Sequence of chain 1.B:
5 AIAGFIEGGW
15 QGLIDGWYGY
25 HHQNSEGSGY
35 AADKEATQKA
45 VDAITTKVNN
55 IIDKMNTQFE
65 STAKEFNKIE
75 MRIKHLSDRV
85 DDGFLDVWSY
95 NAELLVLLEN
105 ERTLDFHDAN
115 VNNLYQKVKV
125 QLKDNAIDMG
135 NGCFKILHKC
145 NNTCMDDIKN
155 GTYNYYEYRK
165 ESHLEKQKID

Sequence of chain 1.D:
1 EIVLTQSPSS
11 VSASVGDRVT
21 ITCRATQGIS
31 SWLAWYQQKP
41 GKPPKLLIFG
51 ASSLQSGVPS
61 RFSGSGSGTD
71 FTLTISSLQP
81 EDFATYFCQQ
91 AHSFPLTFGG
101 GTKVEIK

Sequence of chain 3.A:
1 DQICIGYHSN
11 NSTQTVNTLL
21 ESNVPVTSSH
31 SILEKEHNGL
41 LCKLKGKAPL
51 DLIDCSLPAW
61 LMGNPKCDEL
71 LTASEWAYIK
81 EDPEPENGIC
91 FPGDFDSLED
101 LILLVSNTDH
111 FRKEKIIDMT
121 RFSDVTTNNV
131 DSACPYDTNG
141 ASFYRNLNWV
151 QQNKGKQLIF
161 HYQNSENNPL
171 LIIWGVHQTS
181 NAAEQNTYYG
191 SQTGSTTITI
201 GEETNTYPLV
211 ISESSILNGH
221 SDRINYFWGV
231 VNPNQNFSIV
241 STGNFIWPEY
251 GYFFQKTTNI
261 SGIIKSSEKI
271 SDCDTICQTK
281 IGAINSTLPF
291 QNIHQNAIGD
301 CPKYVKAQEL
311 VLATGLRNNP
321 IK

Sequence of chain 1.A:
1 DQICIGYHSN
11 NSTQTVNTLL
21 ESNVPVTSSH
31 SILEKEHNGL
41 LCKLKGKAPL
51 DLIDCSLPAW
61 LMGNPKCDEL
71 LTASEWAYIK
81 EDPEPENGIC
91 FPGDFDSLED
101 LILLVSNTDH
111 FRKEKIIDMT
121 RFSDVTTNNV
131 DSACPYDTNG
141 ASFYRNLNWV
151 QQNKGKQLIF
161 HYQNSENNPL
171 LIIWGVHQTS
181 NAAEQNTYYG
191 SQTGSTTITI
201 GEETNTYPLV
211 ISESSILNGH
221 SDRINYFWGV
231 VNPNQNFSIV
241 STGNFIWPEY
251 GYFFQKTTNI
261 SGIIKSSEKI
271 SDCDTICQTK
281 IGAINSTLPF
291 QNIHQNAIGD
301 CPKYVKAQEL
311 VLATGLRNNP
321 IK

This small molecule binds to this protein.
Small molecule (SMILES): CC(=O)N[C@H]1[C@H](O[C@H]2[C@H](O)[C@@H](NC(C)=O)CO[C@@H]2CO)O[C@H](CO)[C@@H](O[C@@H]2O[C@H](CO[C@H]3O[C@H](CO)[C@@H](O)[C@H](O)[C@@H]3O)[C@@H](O)[C@H](O[C@H]3O[C@H](CO)[C@@H](O)[C@H](O)[C@@H]3O)[C@@H]2O)[C@@H]1O

Binding-site contacts:
Ligand atom O3 contacts residue LYS45 of chain 1.A at 4.3 Å.
Ligand atom C3 contacts residue ASN259 of chain 1.A at 3.8 Å.
Ligand atom O2 contacts residue GLN308 of chain 3.A at 3.1 Å (h-bond).
Ligand atom C1 contacts residue PHE63 of chain 1.B at 4.2 Å (hydrophobic).
Ligand atom O5 contacts residue ASN259 of chain 1.A at 2.4 Å (h-bond).
Ligand atom O7 contacts residue LYS45 of chain 1.A at 3.8 Å.
Ligand atom N2 contacts residue ASN60 of chain 1.B at 4.0 Å.
Ligand atom C6 contacts residue THR61 of chain 1.B at 3.9 Å.
Ligand atom C1 contacts residue ASN259 of chain 1.A at 1.4 Å.
Ligand atom C6 contacts residue GLN62 of chain 1.B at 4.5 Å.
Ligand atom C2 contacts residue ASN259 of chain 1.A at 2.5 Å.
Ligand atom O5 contacts residue GLN308 of chain 3.A at 3.9 Å.
Ligand atom C2 contacts residue GLN308 of chain 3.A at 4.0 Å.
Ligand atom C4 contacts residue ASN259 of chain 1.A at 4.3 Å.
Ligand atom O7 contacts residue ASN259 of chain 1.A at 3.9 Å.
Ligand atom O5 contacts residue PHE63 of chain 1.B at 3.7 Å.
Ligand atom O3 contacts residue ASN60 of chain 1.B at 3.8 Å.
Ligand atom O6 contacts residue PHE63 of chain 1.B at 4.4 Å.
Ligand atom C8 contacts residue THR61 of chain 1.B at 3.8 Å.
Ligand atom C6 contacts residue PHE63 of chain 1.B at 4.0 Å (hydrophobic).
Ligand atom O6 contacts residue THR61 of chain 1.B at 4.0 Å.
Ligand atom C7 contacts residue ASN259 of chain 1.A at 3.6 Å.
Ligand atom C5 contacts residue ASN259 of chain 1.A at 3.7 Å.
Ligand atom C8 contacts residue GLN62 of chain 1.B at 3.3 Å.
Ligand atom C8 contacts residue LYS306 of chain 3.A at 4.1 Å.
Ligand atom C8 contacts residue ASN60 of chain 1.B at 4.2 Å.
Ligand atom O3 contacts residue ARG18 of chain 1.D at 3.4 Å (salt-bridge).
Ligand atom N2 contacts residue ASN259 of chain 1.A at 2.8 Å (h-bond).
Ligand atom O6 contacts residue ASP300 of chain 1.A at 4.0 Å.
Ligand atom C1 contacts residue GLN308 of chain 3.A at 3.8 Å.